The protein below binds the small molecule below.
Small molecule (SMILES): CC(=O)N[C@@H]1[C@@H](O)[C@H](O)[C@@H](CO)O[C@H]1O

Sequence of chain 1.B:
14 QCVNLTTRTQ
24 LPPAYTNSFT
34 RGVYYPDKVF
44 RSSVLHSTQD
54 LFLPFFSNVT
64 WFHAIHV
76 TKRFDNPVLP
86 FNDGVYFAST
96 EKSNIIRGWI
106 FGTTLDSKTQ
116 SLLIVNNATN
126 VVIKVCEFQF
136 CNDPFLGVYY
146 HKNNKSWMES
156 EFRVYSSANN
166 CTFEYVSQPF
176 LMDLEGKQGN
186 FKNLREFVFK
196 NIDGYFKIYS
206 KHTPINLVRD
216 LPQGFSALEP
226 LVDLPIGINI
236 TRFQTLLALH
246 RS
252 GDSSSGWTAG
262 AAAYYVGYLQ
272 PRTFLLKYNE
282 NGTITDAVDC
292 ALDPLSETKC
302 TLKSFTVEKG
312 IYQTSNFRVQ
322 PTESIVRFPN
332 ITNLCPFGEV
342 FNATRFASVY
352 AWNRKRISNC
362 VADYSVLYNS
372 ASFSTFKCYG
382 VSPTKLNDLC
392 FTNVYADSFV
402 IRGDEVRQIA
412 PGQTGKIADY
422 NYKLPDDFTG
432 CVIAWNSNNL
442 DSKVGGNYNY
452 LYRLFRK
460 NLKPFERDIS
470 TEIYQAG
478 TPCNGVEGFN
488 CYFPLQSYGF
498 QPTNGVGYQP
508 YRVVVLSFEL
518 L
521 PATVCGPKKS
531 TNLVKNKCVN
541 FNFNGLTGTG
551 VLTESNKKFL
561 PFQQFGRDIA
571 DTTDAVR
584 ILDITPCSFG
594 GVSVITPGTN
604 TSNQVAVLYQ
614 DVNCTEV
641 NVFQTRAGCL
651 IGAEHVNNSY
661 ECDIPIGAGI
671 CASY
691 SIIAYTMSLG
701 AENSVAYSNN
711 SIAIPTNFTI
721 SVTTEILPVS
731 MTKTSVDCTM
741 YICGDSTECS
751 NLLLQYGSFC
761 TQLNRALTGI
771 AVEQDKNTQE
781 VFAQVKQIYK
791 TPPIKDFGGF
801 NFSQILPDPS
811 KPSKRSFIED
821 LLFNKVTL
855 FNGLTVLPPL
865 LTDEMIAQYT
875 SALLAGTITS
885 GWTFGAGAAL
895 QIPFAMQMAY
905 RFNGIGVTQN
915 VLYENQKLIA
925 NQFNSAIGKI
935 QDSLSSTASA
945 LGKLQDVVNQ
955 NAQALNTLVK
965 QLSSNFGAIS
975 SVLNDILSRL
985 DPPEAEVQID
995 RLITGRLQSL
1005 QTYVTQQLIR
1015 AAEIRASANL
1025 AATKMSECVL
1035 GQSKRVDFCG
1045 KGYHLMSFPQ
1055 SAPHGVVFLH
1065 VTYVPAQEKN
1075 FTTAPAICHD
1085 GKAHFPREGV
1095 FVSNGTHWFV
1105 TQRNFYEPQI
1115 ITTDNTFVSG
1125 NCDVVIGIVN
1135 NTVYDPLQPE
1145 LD

Binding-site contacts:
Ligand atom C2 contacts residue ASN234 of chain 1.B at 2.5 Å.
Ligand atom C8 contacts residue GLY232 of chain 1.B at 3.8 Å.
Ligand atom C1 contacts residue ASN234 of chain 1.B at 1.4 Å.
Ligand atom O7 contacts residue ASN234 of chain 1.B at 3.2 Å (h-bond).
Ligand atom N2 contacts residue ASN234 of chain 1.B at 2.9 Å (h-bond).
Ligand atom C4 contacts residue ASN234 of chain 1.B at 4.2 Å.
Ligand atom C3 contacts residue ASN234 of chain 1.B at 3.8 Å.
Ligand atom C8 contacts residue ILE233 of chain 1.B at 3.8 Å (hydrophobic).
Ligand atom O5 contacts residue ASN234 of chain 1.B at 2.4 Å (h-bond).
Ligand atom C7 contacts residue ASN234 of chain 1.B at 3.2 Å.
Ligand atom C5 contacts residue ASN234 of chain 1.B at 3.7 Å.
Ligand atom C8 contacts residue ASN234 of chain 1.B at 4.2 Å.